Sequence of chain 1.A:
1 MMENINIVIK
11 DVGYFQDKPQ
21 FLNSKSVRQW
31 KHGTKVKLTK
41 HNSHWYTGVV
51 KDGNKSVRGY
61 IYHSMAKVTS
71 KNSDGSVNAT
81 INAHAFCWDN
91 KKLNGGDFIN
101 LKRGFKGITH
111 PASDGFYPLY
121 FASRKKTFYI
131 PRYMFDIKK

Binding-site contacts:
Ligand atom N2 contacts residue GLY95 of chain 1.A at 4.2 Å.
Ligand atom O7 contacts residue LEU93 of chain 1.A at 3.5 Å (h-bond).
Ligand atom O7 contacts residue GLY95 of chain 1.A at 3.1 Å (h-bond).
Ligand atom O1 contacts residue GLY95 of chain 1.A at 3.5 Å.
Ligand atom C8 contacts residue PHE21 of chain 1.A at 4.3 Å (hydrophobic).
Ligand atom C8 contacts residue PHE98 of chain 1.A at 3.7 Å (hydrophobic).
Ligand atom C2 contacts residue GLY95 of chain 1.A at 3.9 Å.
Ligand atom C8 contacts residue PHE86 of chain 1.A at 3.8 Å (hydrophobic).
Ligand atom O1 contacts residue PHE98 of chain 1.A at 3.7 Å.
Ligand atom O4 contacts residue HIS44 of chain 1.A at 4.1 Å.
Ligand atom C2 contacts residue TYR62 of chain 1.A at 4.0 Å (hydrophobic).
Ligand atom O4 contacts residue TRP45 of chain 1.A at 3.5 Å (h-bond).
Ligand atom O7 contacts residue ASN94 of chain 1.A at 3.4 Å.
Ligand atom C5 contacts residue ASN94 of chain 1.A at 3.9 Å.
Ligand atom C6 contacts residue ASN94 of chain 1.A at 3.8 Å.
Ligand atom C7 contacts residue TYR62 of chain 1.A at 3.9 Å (hydrophobic).
Ligand atom C8 contacts residue TYR62 of chain 1.A at 3.7 Å (hydrophobic).
Ligand atom C3 contacts residue TYR62 of chain 1.A at 3.7 Å (hydrophobic).
Ligand atom C7 contacts residue PHE98 of chain 1.A at 3.8 Å (hydrophobic).
Ligand atom C1 contacts residue GLY95 of chain 1.A at 4.3 Å.
Ligand atom C1 contacts residue HIS44 of chain 1.A at 4.3 Å.
Ligand atom C5 contacts residue HIS44 of chain 1.A at 4.3 Å.
Ligand atom C7 contacts residue GLY95 of chain 1.A at 3.9 Å.
Ligand atom C1 contacts residue TYR62 of chain 1.A at 4.3 Å (hydrophobic).
Ligand atom C4 contacts residue ASN94 of chain 1.A at 3.7 Å.
Ligand atom O3 contacts residue TYR62 of chain 1.A at 3.6 Å.
Ligand atom N2 contacts residue PHE98 of chain 1.A at 4.0 Å.
Ligand atom C3 contacts residue TRP45 of chain 1.A at 4.0 Å (hydrophobic).
Ligand atom C1 contacts residue ASN94 of chain 1.A at 4.3 Å.
Ligand atom O3 contacts residue TRP45 of chain 1.A at 3.3 Å (h-bond).
Ligand atom C8 contacts residue TRP88 of chain 1.A at 3.5 Å (hydrophobic).
Ligand atom C7 contacts residue TRP88 of chain 1.A at 3.5 Å (hydrophobic).
Ligand atom C2 contacts residue ASN94 of chain 1.A at 3.8 Å.
Ligand atom N2 contacts residue TYR62 of chain 1.A at 3.1 Å (h-bond).
Ligand atom O7 contacts residue PHE98 of chain 1.A at 4.2 Å.
Ligand atom C4 contacts residue TRP45 of chain 1.A at 4.3 Å (hydrophobic).
Ligand atom C3 contacts residue ASN94 of chain 1.A at 4.2 Å.
Ligand atom C3 contacts residue HIS44 of chain 1.A at 4.3 Å.
Ligand atom O5 contacts residue ASN94 of chain 1.A at 3.7 Å.
Ligand atom O7 contacts residue TRP88 of chain 1.A at 2.8 Å (h-bond).

A small-molecule ligand and the protein it binds are described below.
Small molecule (SMILES): CC(=O)N[C@@H]1[C@@H](O)[C@H](O)[C@@H](CO)O[C@H]1O